This protein binds this small molecule.
Small molecule (SMILES): CC(=O)N[C@@H]1[C@@H](O)[C@H](O)[C@@H](CO)O[C@H]1O

Binding-site contacts:
Ligand atom N2 contacts residue ASN529 of chain 1.D at 2.8 Å (h-bond).
Ligand atom O3 contacts residue SER403 of chain 1.D at 3.9 Å.
Ligand atom C2 contacts residue SER403 of chain 1.D at 4.4 Å.
Ligand atom C4 contacts residue ASN529 of chain 1.D at 4.2 Å.
Ligand atom C1 contacts residue ASN529 of chain 1.D at 1.4 Å.
Ligand atom C8 contacts residue SER403 of chain 1.D at 4.4 Å.
Ligand atom C5 contacts residue ASN529 of chain 1.D at 3.7 Å.
Ligand atom C3 contacts residue ASN529 of chain 1.D at 3.8 Å.
Ligand atom C2 contacts residue ASN529 of chain 1.D at 2.5 Å.
Ligand atom O7 contacts residue ASN529 of chain 1.D at 3.9 Å.
Ligand atom O5 contacts residue ASN529 of chain 1.D at 2.4 Å (h-bond).
Ligand atom C7 contacts residue SER403 of chain 1.D at 4.5 Å.
Ligand atom N2 contacts residue SER403 of chain 1.D at 3.7 Å.
Ligand atom C3 contacts residue SER403 of chain 1.D at 3.9 Å.
Ligand atom C8 contacts residue ASN529 of chain 1.D at 3.5 Å.
Ligand atom C7 contacts residue ASN529 of chain 1.D at 3.2 Å.

Sequence of chain 1.D:
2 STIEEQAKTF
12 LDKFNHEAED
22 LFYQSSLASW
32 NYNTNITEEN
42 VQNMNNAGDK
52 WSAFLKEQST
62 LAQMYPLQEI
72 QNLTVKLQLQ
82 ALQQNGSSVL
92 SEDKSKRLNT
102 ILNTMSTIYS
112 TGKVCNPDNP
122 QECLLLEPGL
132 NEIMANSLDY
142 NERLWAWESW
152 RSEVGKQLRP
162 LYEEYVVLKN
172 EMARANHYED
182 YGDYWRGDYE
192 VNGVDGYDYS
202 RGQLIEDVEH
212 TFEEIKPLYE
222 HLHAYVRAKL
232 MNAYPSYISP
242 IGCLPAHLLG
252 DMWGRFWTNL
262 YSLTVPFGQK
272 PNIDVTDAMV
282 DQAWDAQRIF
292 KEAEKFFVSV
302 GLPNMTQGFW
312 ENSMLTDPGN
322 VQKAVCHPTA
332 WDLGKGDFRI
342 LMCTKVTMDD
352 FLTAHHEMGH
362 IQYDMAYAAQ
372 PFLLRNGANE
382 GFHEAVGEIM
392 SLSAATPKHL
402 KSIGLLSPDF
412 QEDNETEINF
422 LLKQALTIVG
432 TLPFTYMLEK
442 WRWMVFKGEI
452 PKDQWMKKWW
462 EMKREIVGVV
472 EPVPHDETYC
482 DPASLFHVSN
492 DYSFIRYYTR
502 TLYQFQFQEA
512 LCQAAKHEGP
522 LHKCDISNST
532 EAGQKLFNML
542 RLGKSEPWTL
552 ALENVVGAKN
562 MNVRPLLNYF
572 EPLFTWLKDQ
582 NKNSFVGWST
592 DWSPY